Sequence of chain 1.M:
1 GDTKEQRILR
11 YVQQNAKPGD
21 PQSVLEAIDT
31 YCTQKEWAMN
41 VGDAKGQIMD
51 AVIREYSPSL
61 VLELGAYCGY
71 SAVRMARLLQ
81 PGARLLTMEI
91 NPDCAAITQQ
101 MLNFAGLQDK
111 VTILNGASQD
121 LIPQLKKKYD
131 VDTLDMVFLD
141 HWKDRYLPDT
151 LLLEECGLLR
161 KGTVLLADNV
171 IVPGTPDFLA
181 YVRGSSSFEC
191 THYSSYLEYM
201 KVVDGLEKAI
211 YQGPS

Binding-site contacts:
Ligand atom C04 contacts residue ILE90 of chain 1.M at 4.0 Å (hydrophobic).
Ligand atom C14 contacts residue SER118 of chain 1.M at 3.9 Å.
Ligand atom C19 contacts residue SER118 of chain 1.M at 3.5 Å.
Ligand atom N03 contacts residue ALA117 of chain 1.M at 3.6 Å.
Ligand atom C02 contacts residue HIS141 of chain 1.M at 3.9 Å.
Ligand atom N03 contacts residue ILE90 of chain 1.M at 4.1 Å.
Ligand atom C04 contacts residue SER118 of chain 1.M at 3.8 Å.
Ligand atom C18 contacts residue TRP142 of chain 1.M at 4.0 Å (hydrophobic).
Ligand atom C19 contacts residue ILE90 of chain 1.M at 4.0 Å (hydrophobic).
Ligand atom N03 contacts residue SER118 of chain 1.M at 2.9 Å (h-bond).
Ligand atom C19 contacts residue ALA117 of chain 1.M at 4.0 Å (hydrophobic).
Ligand atom C15 contacts residue HIS141 of chain 1.M at 4.0 Å.
Ligand atom C10 contacts residue GLY65 of chain 1.M at 3.9 Å.
Ligand atom C01 contacts residue ILE90 of chain 1.M at 3.7 Å (hydrophobic).
Ligand atom N08 contacts residue GLY65 of chain 1.M at 3.5 Å.
Ligand atom C09 contacts residue ILE90 of chain 1.M at 3.6 Å (hydrophobic).
Ligand atom C19 contacts residue GLN119 of chain 1.M at 3.4 Å.
Ligand atom C14 contacts residue ILE90 of chain 1.M at 4.1 Å (hydrophobic).
Ligand atom C09 contacts residue SER118 of chain 1.M at 3.7 Å.
Ligand atom C19 contacts residue ARG145 of chain 1.M at 3.8 Å.
Ligand atom C01 contacts residue HIS141 of chain 1.M at 3.8 Å.
Ligand atom N08 contacts residue ILE90 of chain 1.M at 4.0 Å.
Ligand atom C07 contacts residue HIS141 of chain 1.M at 3.8 Å.
Ligand atom S05 contacts residue TRP142 of chain 1.M at 3.4 Å.
Ligand atom S05 contacts residue ILE90 of chain 1.M at 3.7 Å.
Ligand atom N06 contacts residue GLY65 of chain 1.M at 3.7 Å.
Ligand atom C07 contacts residue TRP142 of chain 1.M at 3.9 Å (hydrophobic).
Ligand atom N06 contacts residue GLU89 of chain 1.M at 3.4 Å (salt-bridge).
Ligand atom N08 contacts residue GLU89 of chain 1.M at 3.0 Å (salt-bridge).
Ligand atom C02 contacts residue ILE90 of chain 1.M at 3.6 Å (hydrophobic).
Ligand atom C10 contacts residue GLU89 of chain 1.M at 4.0 Å.
Ligand atom C19 contacts residue TRP142 of chain 1.M at 3.7 Å (hydrophobic).
Ligand atom C15 contacts residue ASP140 of chain 1.M at 3.8 Å.
Ligand atom C13 contacts residue TRP142 of chain 1.M at 3.8 Å (hydrophobic).
Ligand atom C18 contacts residue HIS141 of chain 1.M at 4.0 Å.
Ligand atom C14 contacts residue MET88 of chain 1.M at 3.9 Å (hydrophobic).
Ligand atom C17 contacts residue TRP142 of chain 1.M at 3.9 Å (hydrophobic).
Ligand atom N06 contacts residue ILE90 of chain 1.M at 3.2 Å (h-bond).
Ligand atom C14 contacts residue GLY116 of chain 1.M at 3.7 Å.
Ligand atom C14 contacts residue GLU89 of chain 1.M at 4.0 Å.

The small molecule below binds the protein below.
Small molecule (SMILES): COc1ccc(Cc2cc(-c3sc(C)nc3C)[nH]n2)cc1